The small molecule below binds the protein below.
Small molecule (SMILES): CN(C)c1ccc(C(=C2C=CC(=[N+](C)C)C=C2)c2ccc(N(C)C)cc2)cc1

Sequence of chain 1.A:
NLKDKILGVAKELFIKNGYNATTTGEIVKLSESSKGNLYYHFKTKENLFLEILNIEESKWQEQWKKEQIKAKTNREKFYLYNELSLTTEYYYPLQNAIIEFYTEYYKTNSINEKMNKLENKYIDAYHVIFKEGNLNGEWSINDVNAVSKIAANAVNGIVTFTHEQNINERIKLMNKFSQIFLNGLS

Binding-site contacts:
Ligand atom C16 contacts residue ASN157 of chain 1.C at 2.9 Å.
Ligand atom C25 contacts residue GLU120 of chain 1.C at 3.0 Å.
Ligand atom C9 contacts residue THR161 of chain 1.C at 3.7 Å.
Ligand atom C12 contacts residue TYR103 of chain 1.C at 3.5 Å (hydrophobic).
Ligand atom C2 contacts residue GLU90 of chain 1.C at 3.6 Å.
Ligand atom N3 contacts residue GLU120 of chain 1.C at 3.8 Å.
Ligand atom C21 contacts residue THR89 of chain 1.C at 3.4 Å.
Ligand atom C10 contacts residue THR161 of chain 1.C at 3.5 Å.
Ligand atom C16 contacts residue PHE162 of chain 1.A at 4.0 Å (hydrophobic).
Ligand atom C3 contacts residue ASN157 of chain 1.C at 4.0 Å.
Ligand atom C10 contacts residue GLN96 of chain 1.C at 4.1 Å.
Ligand atom C9 contacts residue GLU90 of chain 1.C at 3.7 Å.
Ligand atom C18 contacts residue ASN157 of chain 1.C at 3.9 Å.
Ligand atom C24 contacts residue ILE124 of chain 1.C at 3.4 Å (hydrophobic).
Ligand atom C24 contacts residue TYR123 of chain 1.C at 3.5 Å (hydrophobic).
Ligand atom C20 contacts residue TYR93 of chain 1.C at 3.5 Å (hydrophobic).
Ligand atom C3 contacts residue GLU90 of chain 1.C at 3.2 Å.
Ligand atom C10 contacts residue PHE162 of chain 1.A at 3.9 Å (hydrophobic).
Ligand atom C24 contacts residue GLU120 of chain 1.C at 3.5 Å.
Ligand atom N3 contacts residue ASN157 of chain 1.C at 3.7 Å.
Ligand atom C6 contacts residue GLN96 of chain 1.C at 4.0 Å.
Ligand atom C23 contacts residue THR161 of chain 1.C at 4.1 Å.
Ligand atom C17 contacts residue ASN157 of chain 1.C at 3.2 Å.
Ligand atom C12 contacts residue ILE99 of chain 1.C at 3.9 Å (hydrophobic).
Ligand atom C25 contacts residue ASN154 of chain 1.C at 3.3 Å.
Ligand atom C4 contacts residue GLU90 of chain 1.C at 2.8 Å.
Ligand atom C5 contacts residue GLU90 of chain 1.C at 3.5 Å.
Ligand atom C21 contacts residue GLU90 of chain 1.C at 3.9 Å.
Ligand atom C22 contacts residue TYR103 of chain 1.C at 3.2 Å (hydrophobic).
Ligand atom C23 contacts residue ILE100 of chain 1.A at 3.3 Å (hydrophobic).
Ligand atom C18 contacts residue TYR123 of chain 1.C at 3.9 Å (hydrophobic).
Ligand atom C24 contacts residue ALA153 of chain 1.C at 3.8 Å (hydrophobic).
Ligand atom N1 contacts residue GLU90 of chain 1.C at 4.0 Å.
Ligand atom C7 contacts residue GLU90 of chain 1.C at 4.1 Å.
Ligand atom C15 contacts residue ASN157 of chain 1.C at 3.4 Å.
Ligand atom C11 contacts residue PHE162 of chain 1.A at 3.9 Å (hydrophobic).
Ligand atom C21 contacts residue TRP61 of chain 1.C at 3.8 Å (hydrophobic).
Ligand atom C15 contacts residue PHE162 of chain 1.A at 4.1 Å (hydrophobic).
Ligand atom C14 contacts residue ASN157 of chain 1.C at 4.0 Å.
Ligand atom C23 contacts residue ILE100 of chain 1.C at 3.9 Å (hydrophobic).

Sequence of chain 1.C:
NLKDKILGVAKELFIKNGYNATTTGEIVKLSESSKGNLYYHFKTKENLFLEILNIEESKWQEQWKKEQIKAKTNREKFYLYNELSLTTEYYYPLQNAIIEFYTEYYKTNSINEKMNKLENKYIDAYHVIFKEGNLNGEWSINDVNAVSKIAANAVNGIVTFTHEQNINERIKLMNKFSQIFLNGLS